Binding-site contacts:
Ligand atom C2 contacts residue ASN204 of chain 1.A at 2.5 Å.
Ligand atom C8 contacts residue LEU269 of chain 1.A at 4.2 Å (hydrophobic).
Ligand atom N2 contacts residue ARG208 of chain 1.A at 4.5 Å.
Ligand atom C6 contacts residue ASP267 of chain 1.A at 4.1 Å.
Ligand atom O5 contacts residue ASP267 of chain 1.A at 4.2 Å.
Ligand atom C6 contacts residue ARG208 of chain 1.A at 3.5 Å.
Ligand atom C4 contacts residue ASN204 of chain 1.A at 4.2 Å.
Ligand atom C1 contacts residue ASN204 of chain 1.A at 1.4 Å.
Ligand atom O4 contacts residue ASP267 of chain 1.A at 4.0 Å.
Ligand atom C4 contacts residue ARG208 of chain 1.A at 4.4 Å.
Ligand atom O6 contacts residue ARG208 of chain 1.A at 2.6 Å (salt-bridge).
Ligand atom C5 contacts residue ARG208 of chain 1.A at 3.7 Å.
Ligand atom C5 contacts residue ASN204 of chain 1.A at 3.7 Å.
Ligand atom C4 contacts residue ASP267 of chain 1.A at 4.3 Å.
Ligand atom C5 contacts residue ASP267 of chain 1.A at 3.6 Å.
Ligand atom C3 contacts residue ASN204 of chain 1.A at 3.8 Å.
Ligand atom C3 contacts residue ASP267 of chain 1.A at 4.4 Å.
Ligand atom O6 contacts residue ASP267 of chain 1.A at 4.2 Å.
Ligand atom C1 contacts residue ASP267 of chain 1.A at 4.4 Å.
Ligand atom O4 contacts residue ARG208 of chain 1.A at 3.8 Å.
Ligand atom C5 contacts residue SER206 of chain 1.A at 4.2 Å.
Ligand atom N2 contacts residue ASN204 of chain 1.A at 2.8 Å (h-bond).
Ligand atom C6 contacts residue SER206 of chain 1.A at 3.6 Å.
Ligand atom O6 contacts residue SER206 of chain 1.A at 3.9 Å.
Ligand atom O5 contacts residue SER206 of chain 1.A at 4.3 Å.
Ligand atom C7 contacts residue ASN204 of chain 1.A at 3.9 Å.
Ligand atom O5 contacts residue ASN204 of chain 1.A at 2.4 Å (h-bond).

Sequence of chain 1.A:
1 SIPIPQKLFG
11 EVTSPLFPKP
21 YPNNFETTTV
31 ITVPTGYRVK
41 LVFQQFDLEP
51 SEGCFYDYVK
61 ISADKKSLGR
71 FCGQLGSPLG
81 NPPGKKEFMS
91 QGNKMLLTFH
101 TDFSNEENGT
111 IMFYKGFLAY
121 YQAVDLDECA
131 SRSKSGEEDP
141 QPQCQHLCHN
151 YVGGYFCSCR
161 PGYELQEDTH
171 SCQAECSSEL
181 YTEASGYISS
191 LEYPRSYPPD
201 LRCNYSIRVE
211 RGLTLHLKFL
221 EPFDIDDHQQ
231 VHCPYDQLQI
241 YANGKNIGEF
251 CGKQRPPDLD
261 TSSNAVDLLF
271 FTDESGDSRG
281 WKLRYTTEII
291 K

This small molecule binds to this protein.
Small molecule (SMILES): CC(=O)N[C@H]1[C@H](O[C@H]2[C@H](O)[C@@H](NC(C)=O)CO[C@@H]2CO)O[C@H](CO)[C@@H](O[C@@H]2O[C@H](CO[C@H]3O[C@H](CO)[C@@H](O)[C@H](O)[C@@H]3O)[C@@H](O)[C@H](O[C@H]3O[C@H](CO)[C@@H](O[C@@H]4O[C@H](CO)[C@H](O[C@@H]5O[C@H](CO)[C@@H](O)[C@H](O)[C@H]5NC(C)=O)[C@H](O)[C@H]4O)[C@H](O)[C@@H]3O)[C@@H]2O)[C@@H]1O